This protein binds this small molecule.
Small molecule (SMILES): CC(=O)N[C@H]1[C@H](O[C@H]2[C@H](O)[C@@H](NC(C)=O)CO[C@@H]2CO)O[C@H](CO)[C@@H](O)[C@@H]1O

Sequence of chain 1.F:
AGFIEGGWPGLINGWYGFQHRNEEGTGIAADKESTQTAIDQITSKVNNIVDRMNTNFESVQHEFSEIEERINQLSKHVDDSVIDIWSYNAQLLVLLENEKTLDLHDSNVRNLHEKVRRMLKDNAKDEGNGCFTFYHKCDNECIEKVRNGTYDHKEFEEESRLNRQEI

Binding-site contacts:
Ligand atom C5 contacts residue ASN23 of chain 1.C at 3.6 Å.
Ligand atom O5 contacts residue ASN23 of chain 1.C at 2.3 Å (h-bond).
Ligand atom O7 contacts residue ASN23 of chain 1.C at 4.1 Å.
Ligand atom C8 contacts residue ARG58 of chain 1.F at 3.2 Å.
Ligand atom C4 contacts residue ASN23 of chain 1.C at 4.1 Å.
Ligand atom C2 contacts residue ASN23 of chain 1.C at 2.5 Å.
Ligand atom N2 contacts residue ASN23 of chain 1.C at 3.1 Å (h-bond).
Ligand atom C3 contacts residue ASN23 of chain 1.C at 3.8 Å.
Ligand atom O7 contacts residue SER22 of chain 1.C at 4.1 Å.
Ligand atom C7 contacts residue ASN23 of chain 1.C at 3.9 Å.
Ligand atom C1 contacts residue ASN23 of chain 1.C at 1.4 Å.
Ligand atom C7 contacts residue SER22 of chain 1.C at 4.0 Å.
Ligand atom C8 contacts residue SER22 of chain 1.C at 3.7 Å.
Ligand atom C8 contacts residue ASP17 of chain 1.C at 4.2 Å.

Sequence of chain 1.C:
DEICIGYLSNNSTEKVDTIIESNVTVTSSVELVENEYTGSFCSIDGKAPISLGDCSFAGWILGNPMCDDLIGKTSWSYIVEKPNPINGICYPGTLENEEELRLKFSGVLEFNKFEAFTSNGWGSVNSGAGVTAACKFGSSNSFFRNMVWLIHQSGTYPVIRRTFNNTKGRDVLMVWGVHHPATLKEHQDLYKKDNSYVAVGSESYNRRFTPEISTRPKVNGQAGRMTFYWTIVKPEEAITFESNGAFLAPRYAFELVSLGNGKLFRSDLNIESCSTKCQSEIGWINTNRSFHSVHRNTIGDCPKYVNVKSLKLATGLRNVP